Binding-site contacts:
Ligand atom C21 contacts residue GLY30 of chain 1.A at 3.6 Å.
Ligand atom C3 contacts residue ALA102 of chain 1.A at 3.6 Å (hydrophobic).
Ligand atom O24 contacts residue GLY30 of chain 1.A at 3.6 Å.
Ligand atom C10 contacts residue ILE81 of chain 1.A at 3.8 Å (hydrophobic).
Ligand atom C16 contacts residue ASP105 of chain 1.A at 4.0 Å.
Ligand atom C15 contacts residue ASP105 of chain 1.A at 3.8 Å.
Ligand atom C17 contacts residue ARG358 of chain 1.A at 3.9 Å.
Ligand atom C15 contacts residue ARG358 of chain 1.A at 4.0 Å.
Ligand atom C14 contacts residue LEU160 of chain 1.A at 3.7 Å (hydrophobic).
Ligand atom C16 contacts residue ARG358 of chain 1.A at 3.6 Å.
Ligand atom C27 contacts residue ARG31 of chain 1.A at 4.0 Å.
Ligand atom C13 contacts residue ARG358 of chain 1.A at 3.4 Å.
Ligand atom C11 contacts residue ARG358 of chain 1.A at 3.9 Å.
Ligand atom N20 contacts residue HIS108 of chain 1.A at 3.6 Å.
Ligand atom C12 contacts residue ARG358 of chain 1.A at 3.7 Å.
Ligand atom C3 contacts residue ALA52 of chain 1.A at 3.3 Å (hydrophobic).
Ligand atom C9 contacts residue PHE99 of chain 1.A at 3.6 Å (hydrophobic).
Ligand atom N4 contacts residue ALA52 of chain 1.A at 3.5 Å.
Ligand atom C5 contacts residue ALA52 of chain 1.A at 3.7 Å (hydrophobic).
Ligand atom C1 contacts residue ARG358 of chain 1.A at 4.0 Å.
Ligand atom C5 contacts residue LEU160 of chain 1.A at 3.5 Å (hydrophobic).
Ligand atom N4 contacts residue ALA102 of chain 1.A at 2.8 Å (h-bond).
Ligand atom C21 contacts residue HIS108 of chain 1.A at 4.0 Å.
Ligand atom C6 contacts residue LEU160 of chain 1.A at 3.5 Å (hydrophobic).
Ligand atom C2 contacts residue LEU160 of chain 1.A at 3.9 Å (hydrophobic).
Ligand atom N19 contacts residue HIS108 of chain 1.A at 3.4 Å.
Ligand atom C3 contacts residue LEU160 of chain 1.A at 3.8 Å (hydrophobic).
Ligand atom N4 contacts residue ASP100 of chain 1.A at 3.9 Å.
Ligand atom C3 contacts residue ASP100 of chain 1.A at 3.5 Å.
Ligand atom C18 contacts residue HIS108 of chain 1.A at 3.7 Å.
Ligand atom C10 contacts residue PHE99 of chain 1.A at 3.5 Å (hydrophobic).
Ligand atom C1 contacts residue ALA102 of chain 1.A at 3.3 Å (hydrophobic).
Ligand atom O24 contacts residue ARG31 of chain 1.A at 3.0 Å (salt-bridge).
Ligand atom C18 contacts residue ASP105 of chain 1.A at 3.8 Å.
Ligand atom C21 contacts residue VAL29 of chain 1.A at 3.2 Å (hydrophobic).
Ligand atom N4 contacts residue TYR101 of chain 1.A at 3.8 Å.
Ligand atom C10 contacts residue LEU160 of chain 1.A at 4.0 Å (hydrophobic).
Ligand atom C12 contacts residue VAL37 of chain 1.A at 3.7 Å (hydrophobic).
Ligand atom C7 contacts residue LEU160 of chain 1.A at 4.0 Å (hydrophobic).
Ligand atom C14 contacts residue ARG358 of chain 1.A at 3.8 Å.

Sequence of chain 1.A:
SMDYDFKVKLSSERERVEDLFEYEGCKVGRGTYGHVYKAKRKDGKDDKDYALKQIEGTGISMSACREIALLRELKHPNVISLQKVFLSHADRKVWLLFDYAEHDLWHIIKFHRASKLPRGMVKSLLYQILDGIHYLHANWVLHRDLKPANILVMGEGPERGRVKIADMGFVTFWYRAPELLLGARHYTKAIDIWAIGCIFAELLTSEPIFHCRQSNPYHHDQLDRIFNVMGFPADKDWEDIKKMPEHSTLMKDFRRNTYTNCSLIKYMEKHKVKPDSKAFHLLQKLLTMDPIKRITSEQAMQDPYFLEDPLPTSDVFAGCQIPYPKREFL

A protein and the small-molecule ligand that binds it are described below.
Small molecule (SMILES): CN(C)C(=O)Cn1cc(-c2ccc(-c3cncc4ccncc34)cc2)cn1